This small molecule binds to this protein.
Small molecule (SMILES): CC(=O)N[C@@H]1[C@@H](O)[C@H](O)[C@@H](CO)O[C@H]1O

Binding-site contacts:
Ligand atom O7 contacts residue SER343 of chain 48.F at 4.3 Å.
Ligand atom O5 contacts residue ASN358 of chain 48.F at 2.4 Å (h-bond).
Ligand atom C5 contacts residue ASN358 of chain 48.F at 3.6 Å.
Ligand atom O7 contacts residue ASN358 of chain 48.F at 3.3 Å (h-bond).
Ligand atom N2 contacts residue ASN358 of chain 48.F at 2.9 Å (h-bond).
Ligand atom O7 contacts residue SER345 of chain 48.F at 4.2 Å.
Ligand atom C1 contacts residue ASN358 of chain 48.F at 1.4 Å.
Ligand atom C4 contacts residue ASN358 of chain 48.F at 4.2 Å.
Ligand atom C3 contacts residue ASN358 of chain 48.F at 3.8 Å.
Ligand atom C7 contacts residue ASN358 of chain 48.F at 3.4 Å.
Ligand atom C2 contacts residue ASN358 of chain 48.F at 2.5 Å.

Sequence of chain 48.F:
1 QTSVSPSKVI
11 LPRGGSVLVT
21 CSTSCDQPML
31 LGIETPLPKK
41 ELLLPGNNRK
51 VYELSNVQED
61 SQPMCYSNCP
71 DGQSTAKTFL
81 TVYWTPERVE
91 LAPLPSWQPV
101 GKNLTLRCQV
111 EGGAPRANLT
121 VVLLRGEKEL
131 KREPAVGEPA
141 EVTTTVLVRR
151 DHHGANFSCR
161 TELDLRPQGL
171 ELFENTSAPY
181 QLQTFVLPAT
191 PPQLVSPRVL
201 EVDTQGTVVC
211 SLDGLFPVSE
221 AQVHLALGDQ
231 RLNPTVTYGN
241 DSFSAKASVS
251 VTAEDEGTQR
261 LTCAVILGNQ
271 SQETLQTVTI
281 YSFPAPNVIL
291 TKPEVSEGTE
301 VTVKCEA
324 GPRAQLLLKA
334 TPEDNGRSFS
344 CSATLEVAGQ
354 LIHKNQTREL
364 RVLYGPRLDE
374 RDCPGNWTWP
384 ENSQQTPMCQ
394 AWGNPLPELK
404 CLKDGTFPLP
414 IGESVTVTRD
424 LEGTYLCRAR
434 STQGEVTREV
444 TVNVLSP